Binding-site contacts:
Ligand atom N6 contacts residue PHE190 of chain 1.I at 3.5 Å.
Ligand atom O3' contacts residue TYR237 of chain 1.I at 3.6 Å.
Ligand atom OP1 contacts residue ILE42 of chain 1.I at 4.1 Å.
Ligand atom O3' contacts residue SER39 of chain 1.I at 4.1 Å.
Ligand atom O5' contacts residue HIS149 of chain 1.H at 4.2 Å.
Ligand atom C2 contacts residue PHE190 of chain 1.I at 4.2 Å (hydrophobic).
Ligand atom C6 contacts residue PHE190 of chain 1.I at 3.3 Å (hydrophobic).
Ligand atom P contacts residue TYR237 of chain 1.I at 3.8 Å.
Ligand atom C2' contacts residue LEU40 of chain 1.I at 4.0 Å (hydrophobic).
Ligand atom C1' contacts residue ARG155 of chain 1.H at 3.6 Å.
Ligand atom OP1 contacts residue VAL153 of chain 1.H at 3.3 Å.
Ligand atom OP2 contacts residue ARG156 of chain 1.H at 3.8 Å.
Ligand atom N3 contacts residue LYS34 of chain 1.H at 3.3 Å (salt-bridge).
Ligand atom O4 contacts residue LYS85 of chain 1.I at 3.2 Å (salt-bridge).
Ligand atom C2' contacts residue ARG155 of chain 1.H at 3.1 Å.
Ligand atom O3' contacts residue VAL153 of chain 1.H at 4.1 Å.
Ligand atom C5 contacts residue PHE190 of chain 1.I at 3.3 Å (hydrophobic).
Ligand atom C5' contacts residue ILE42 of chain 1.I at 3.8 Å (hydrophobic).
Ligand atom OP1 contacts residue ARG235 of chain 1.I at 3.1 Å (salt-bridge).
Ligand atom C3' contacts residue ILE42 of chain 1.I at 3.7 Å (hydrophobic).
Ligand atom P contacts residue ARG235 of chain 1.I at 3.3 Å.
Ligand atom OP1 contacts residue HIS149 of chain 1.H at 3.1 Å.
Ligand atom OP1 contacts residue ARG145 of chain 1.H at 2.3 Å (salt-bridge).
Ligand atom N1 contacts residue PHE190 of chain 1.I at 3.7 Å.
Ligand atom C2 contacts residue LYS34 of chain 1.H at 3.3 Å.
Ligand atom N4 contacts residue TYR113 of chain 1.H at 3.8 Å.
Ligand atom C8 contacts residue PHE190 of chain 1.I at 3.5 Å (hydrophobic).
Ligand atom OP2 contacts residue TYR237 of chain 1.I at 2.7 Å (h-bond).
Ligand atom C4 contacts residue PHE190 of chain 1.I at 3.4 Å (hydrophobic).
Ligand atom P contacts residue HIS149 of chain 1.H at 3.8 Å.
Ligand atom N3 contacts residue PHE190 of chain 1.I at 3.9 Å.
Ligand atom C7 contacts residue TYR237 of chain 1.I at 4.1 Å (hydrophobic).
Ligand atom OP2 contacts residue HIS149 of chain 1.H at 3.3 Å.
Ligand atom OP2 contacts residue ARG235 of chain 1.I at 2.5 Å (salt-bridge).
Ligand atom P contacts residue ARG145 of chain 1.H at 3.7 Å.
Ligand atom N9 contacts residue PHE190 of chain 1.I at 3.7 Å.
Ligand atom N7 contacts residue PHE190 of chain 1.I at 3.5 Å.
Ligand atom C2' contacts residue LYS154 of chain 1.H at 3.6 Å.
Ligand atom C2' contacts residue TYR237 of chain 1.I at 4.0 Å (hydrophobic).
Ligand atom C7 contacts residue LEU40 of chain 1.I at 3.5 Å (hydrophobic).

The protein below binds the small molecule below.
Small molecule (SMILES): Cc1cn([C@H]2C[C@H](O[P](=O)(O)OC[C@H]3O[C@@H](n4ccc(N)nc4=O)C[C@@H]3O[P](=O)(O)OC[C@H]3O[C@@H](n4ccc(N)nc4=O)C[C@@H]3O[P](=O)(O)OC[C@H]3O[C@@H](n4ccc(N)nc4=O)C[C@@H]3O[P](=O)(O)OC[C@H]3O[C@@H](n4cnc5c(N)ncnc54)C[C@@H]3O)[C@@H](CO[P](=O)(O)O[C@H]3C[C@H](n4cnc5c(N)ncnc54)O[C@@H]3CO[P](=O)(O)O[C@H]3C[C@H](n4cnc5c(N)ncnc54)O[C@@H]3CO[P](=O)(O)O[C@H]3C[C@H](n4cnc5c(N)ncnc54)O[C@@H]3CO[P](=O)(O)O[C@H]3C[C@H](n4cnc5c(N)ncnc54)O[C@@H]3COP(=O)=O)O2)c(=O)[nH]c1=O

Sequence of chain 1.I:
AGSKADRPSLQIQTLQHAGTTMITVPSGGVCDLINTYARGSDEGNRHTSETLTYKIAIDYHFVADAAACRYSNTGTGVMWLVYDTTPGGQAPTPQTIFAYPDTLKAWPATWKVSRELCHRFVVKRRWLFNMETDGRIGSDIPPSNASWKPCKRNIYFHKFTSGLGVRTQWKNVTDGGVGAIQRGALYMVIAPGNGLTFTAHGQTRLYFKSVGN

Sequence of chain 1.H:
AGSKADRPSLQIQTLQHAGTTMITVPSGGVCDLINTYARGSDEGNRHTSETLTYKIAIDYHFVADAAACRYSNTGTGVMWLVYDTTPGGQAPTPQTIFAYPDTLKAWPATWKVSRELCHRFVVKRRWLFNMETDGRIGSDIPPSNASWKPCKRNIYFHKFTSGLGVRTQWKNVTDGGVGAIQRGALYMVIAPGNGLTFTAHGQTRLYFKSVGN